Binding-site contacts:
Ligand atom O4 contacts residue GLY227 of chain 3.A at 4.1 Å.
Ligand atom O3 contacts residue GLY227 of chain 3.A at 3.6 Å.
Ligand atom O2 contacts residue LEU99 of chain 3.A at 3.6 Å.
Ligand atom C11 contacts residue TYR12 of chain 3.A at 2.9 Å (hydrophobic).
Ligand atom C6 contacts residue TYR12 of chain 3.A at 3.7 Å (hydrophobic).
Ligand atom C7 contacts residue LEU99 of chain 3.A at 4.2 Å (hydrophobic).
Ligand atom O6 contacts residue LEU99 of chain 3.A at 3.1 Å (h-bond).
Ligand atom O5 contacts residue GLY98 of chain 3.A at 4.0 Å.
Ligand atom C5 contacts residue ASP208 of chain 3.A at 4.0 Å.
Ligand atom O4 contacts residue ASP208 of chain 3.A at 2.5 Å (salt-bridge).
Ligand atom O5 contacts residue TYR100 of chain 3.A at 4.1 Å.
Ligand atom C1 contacts residue LEU99 of chain 3.A at 3.7 Å (hydrophobic).
Ligand atom O6 contacts residue ALA207 of chain 3.A at 3.1 Å.
Ligand atom C12 contacts residue LEU99 of chain 3.A at 3.9 Å (hydrophobic).
Ligand atom O2 contacts residue GLY98 of chain 3.A at 3.7 Å.
Ligand atom O6 contacts residue ASP208 of chain 3.A at 3.0 Å (salt-bridge).
Ligand atom O6 contacts residue TYR100 of chain 3.A at 3.0 Å (h-bond).
Ligand atom C4 contacts residue ARG228 of chain 3.A at 3.7 Å.
Ligand atom C5 contacts residue LEU99 of chain 3.A at 4.0 Å (hydrophobic).
Ligand atom C3 contacts residue ARG228 of chain 3.A at 3.9 Å.
Ligand atom C5 contacts residue TYR12 of chain 3.A at 3.9 Å (hydrophobic).
Ligand atom C6 contacts residue ALA207 of chain 3.A at 3.4 Å (hydrophobic).
Ligand atom O4 contacts residue TYR12 of chain 3.A at 3.9 Å.
Ligand atom C8 contacts residue LEU99 of chain 3.A at 3.9 Å (hydrophobic).
Ligand atom O6 contacts residue GLY98 of chain 3.A at 3.2 Å.
Ligand atom C3 contacts residue ASN14 of chain 3.A at 3.7 Å.
Ligand atom C4 contacts residue ASP208 of chain 3.A at 3.4 Å.
Ligand atom C6 contacts residue ASP208 of chain 3.A at 3.5 Å.
Ligand atom O4 contacts residue ARG228 of chain 3.A at 3.2 Å.
Ligand atom C6 contacts residue LEU99 of chain 3.A at 4.0 Å (hydrophobic).
Ligand atom C6 contacts residue TYR100 of chain 3.A at 3.7 Å (hydrophobic).
Ligand atom N1 contacts residue LEU99 of chain 3.A at 3.7 Å.
Ligand atom N1 contacts residue TYR12 of chain 3.A at 3.3 Å (h-bond).
Ligand atom C5 contacts residue ASN14 of chain 3.A at 4.1 Å.
Ligand atom O5 contacts residue LEU99 of chain 3.A at 3.0 Å (h-bond).
Ligand atom O4 contacts residue ASN14 of chain 3.A at 2.4 Å (h-bond).
Ligand atom C11 contacts residue LEU99 of chain 3.A at 4.1 Å (hydrophobic).
Ligand atom C4 contacts residue ASN14 of chain 3.A at 3.5 Å.
Ligand atom C9 contacts residue LEU99 of chain 3.A at 3.6 Å (hydrophobic).
Ligand atom O3 contacts residue ARG228 of chain 3.A at 3.0 Å (salt-bridge).

This small molecule binds to this protein.
Small molecule (SMILES): OC[C@H]1O[C@H](Oc2c[nH]c3ccc(Br)c(Cl)c23)[C@@H](O)[C@@H](O)[C@@H]1O

Sequence of chain 3.A:
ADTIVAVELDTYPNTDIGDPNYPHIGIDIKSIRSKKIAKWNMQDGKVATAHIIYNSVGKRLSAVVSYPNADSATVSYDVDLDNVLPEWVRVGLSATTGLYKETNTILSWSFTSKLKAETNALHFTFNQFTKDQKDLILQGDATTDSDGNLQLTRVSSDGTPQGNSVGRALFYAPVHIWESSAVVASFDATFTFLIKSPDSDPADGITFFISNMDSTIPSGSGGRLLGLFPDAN